A small-molecule ligand and the protein it binds are described below.
Small molecule (SMILES): CC(=O)N[C@@H]1[C@@H](O)[C@H](O)[C@@H](CO)O[C@H]1O

Sequence of chain 1.B:
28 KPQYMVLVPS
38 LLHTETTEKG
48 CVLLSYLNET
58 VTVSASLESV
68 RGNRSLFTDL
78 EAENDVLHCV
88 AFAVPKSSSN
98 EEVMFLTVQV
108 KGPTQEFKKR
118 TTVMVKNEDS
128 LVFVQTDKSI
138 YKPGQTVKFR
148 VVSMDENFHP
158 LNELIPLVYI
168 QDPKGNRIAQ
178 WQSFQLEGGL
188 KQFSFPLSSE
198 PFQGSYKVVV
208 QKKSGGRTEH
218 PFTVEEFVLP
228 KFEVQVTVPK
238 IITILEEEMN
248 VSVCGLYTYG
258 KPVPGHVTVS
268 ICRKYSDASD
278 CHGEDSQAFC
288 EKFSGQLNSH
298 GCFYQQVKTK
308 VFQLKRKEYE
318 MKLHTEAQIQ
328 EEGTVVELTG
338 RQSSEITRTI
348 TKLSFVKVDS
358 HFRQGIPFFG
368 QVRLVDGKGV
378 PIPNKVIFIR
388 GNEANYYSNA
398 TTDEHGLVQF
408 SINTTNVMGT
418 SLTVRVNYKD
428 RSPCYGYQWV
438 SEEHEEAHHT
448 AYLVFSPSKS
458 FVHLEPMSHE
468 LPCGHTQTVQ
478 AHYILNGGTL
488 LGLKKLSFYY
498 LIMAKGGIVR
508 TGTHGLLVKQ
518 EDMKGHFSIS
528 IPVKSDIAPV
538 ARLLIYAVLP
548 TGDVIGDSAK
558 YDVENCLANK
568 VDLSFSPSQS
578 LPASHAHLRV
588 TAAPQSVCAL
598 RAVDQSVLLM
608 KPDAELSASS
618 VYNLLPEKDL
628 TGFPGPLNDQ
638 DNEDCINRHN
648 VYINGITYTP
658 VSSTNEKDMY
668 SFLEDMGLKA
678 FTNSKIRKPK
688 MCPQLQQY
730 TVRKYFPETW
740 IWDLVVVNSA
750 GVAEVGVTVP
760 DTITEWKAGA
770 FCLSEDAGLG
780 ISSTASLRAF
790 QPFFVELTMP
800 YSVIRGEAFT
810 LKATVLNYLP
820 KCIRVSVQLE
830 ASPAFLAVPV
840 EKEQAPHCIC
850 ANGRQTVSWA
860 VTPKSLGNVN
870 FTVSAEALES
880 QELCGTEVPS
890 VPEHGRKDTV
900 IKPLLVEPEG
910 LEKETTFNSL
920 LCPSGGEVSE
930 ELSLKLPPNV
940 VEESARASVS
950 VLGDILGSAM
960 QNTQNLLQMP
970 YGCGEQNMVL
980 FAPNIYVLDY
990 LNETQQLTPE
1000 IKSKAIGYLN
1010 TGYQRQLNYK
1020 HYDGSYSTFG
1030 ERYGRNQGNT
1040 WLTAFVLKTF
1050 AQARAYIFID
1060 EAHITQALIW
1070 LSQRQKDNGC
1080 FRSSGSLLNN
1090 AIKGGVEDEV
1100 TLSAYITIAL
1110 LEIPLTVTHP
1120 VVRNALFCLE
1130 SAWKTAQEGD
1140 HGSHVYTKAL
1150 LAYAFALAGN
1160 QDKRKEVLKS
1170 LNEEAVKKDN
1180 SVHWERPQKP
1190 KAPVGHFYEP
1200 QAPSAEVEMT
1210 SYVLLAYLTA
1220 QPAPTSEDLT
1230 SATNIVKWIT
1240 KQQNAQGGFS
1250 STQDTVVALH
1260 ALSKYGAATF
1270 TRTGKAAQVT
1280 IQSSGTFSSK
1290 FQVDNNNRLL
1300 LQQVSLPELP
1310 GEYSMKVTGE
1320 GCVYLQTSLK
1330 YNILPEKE

Binding-site contacts:
Ligand atom C1 contacts residue ASN70 of chain 1.B at 1.4 Å.
Ligand atom N2 contacts residue ARG71 of chain 1.B at 4.2 Å.
Ligand atom N2 contacts residue SER72 of chain 1.B at 3.5 Å.
Ligand atom C2 contacts residue ARG71 of chain 1.B at 4.2 Å.
Ligand atom C2 contacts residue ASN70 of chain 1.B at 2.5 Å.
Ligand atom C5 contacts residue ASN70 of chain 1.B at 3.7 Å.
Ligand atom C8 contacts residue PHE74 of chain 1.B at 4.2 Å (hydrophobic).
Ligand atom C4 contacts residue ASN70 of chain 1.B at 4.2 Å.
Ligand atom N2 contacts residue ASN70 of chain 1.B at 2.9 Å (h-bond).
Ligand atom C8 contacts residue SER72 of chain 1.B at 4.2 Å.
Ligand atom C7 contacts residue ASN70 of chain 1.B at 3.5 Å.
Ligand atom O7 contacts residue ASN70 of chain 1.B at 3.3 Å (h-bond).
Ligand atom C3 contacts residue ASN70 of chain 1.B at 3.8 Å.
Ligand atom O3 contacts residue PHE74 of chain 1.B at 3.5 Å.
Ligand atom C3 contacts residue GLU65 of chain 1.B at 3.8 Å.
Ligand atom C7 contacts residue SER72 of chain 1.B at 4.3 Å.
Ligand atom O5 contacts residue ASN70 of chain 1.B at 2.4 Å (h-bond).
Ligand atom C2 contacts residue SER72 of chain 1.B at 4.1 Å.
Ligand atom O4 contacts residue GLU65 of chain 1.B at 3.6 Å.
Ligand atom C2 contacts residue GLU65 of chain 1.B at 4.5 Å.
Ligand atom O3 contacts residue SER72 of chain 1.B at 3.4 Å (h-bond).
Ligand atom O3 contacts residue GLU65 of chain 1.B at 2.8 Å (salt-bridge).
Ligand atom C4 contacts residue GLU65 of chain 1.B at 3.5 Å.